Binding-site contacts:
Ligand atom C03 contacts residue LEU158 of chain 1.A at 4.1 Å (hydrophobic).
Ligand atom C04 contacts residue GLU170 of chain 1.A at 3.2 Å.
Ligand atom C03 contacts residue GLU159 of chain 1.A at 4.2 Å.
Ligand atom C16 contacts residue GLU170 of chain 1.A at 3.7 Å.
Ligand atom C09 contacts residue ILE145 of chain 1.A at 4.2 Å (hydrophobic).
Ligand atom S06 contacts residue GLU170 of chain 1.A at 3.6 Å.
Ligand atom C12 contacts residue ILE145 of chain 1.A at 4.1 Å (hydrophobic).
Ligand atom C03 contacts residue ARG169 of chain 1.A at 3.8 Å.
Ligand atom C07 contacts residue ILE145 of chain 1.A at 3.9 Å (hydrophobic).
Ligand atom C01 contacts residue ARG169 of chain 1.A at 2.9 Å.
Ligand atom C17 contacts residue GLU170 of chain 1.A at 4.1 Å.
Ligand atom S06 contacts residue ILE145 of chain 1.A at 4.4 Å.
Ligand atom O14 contacts residue GLN157 of chain 1.A at 3.8 Å.
Ligand atom C01 contacts residue GLU159 of chain 1.A at 4.1 Å.
Ligand atom C13 contacts residue GLN157 of chain 1.A at 4.2 Å.
Ligand atom C01 contacts residue GLU170 of chain 1.A at 3.0 Å.
Ligand atom C05 contacts residue GLU170 of chain 1.A at 3.3 Å.
Ligand atom C02 contacts residue ARG169 of chain 1.A at 3.8 Å.
Ligand atom C11 contacts residue ILE145 of chain 1.A at 4.5 Å (hydrophobic).
Ligand atom C02 contacts residue GLU170 of chain 1.A at 3.4 Å.
Ligand atom C03 contacts residue GLU170 of chain 1.A at 2.8 Å.
Ligand atom C04 contacts residue LEU158 of chain 1.A at 4.3 Å (hydrophobic).
Ligand atom C02 contacts residue GLU159 of chain 1.A at 4.4 Å.
Ligand atom N08 contacts residue ILE145 of chain 1.A at 3.9 Å.
Ligand atom C01 contacts residue THR168 of chain 1.A at 3.6 Å.

Sequence of chain 1.A:
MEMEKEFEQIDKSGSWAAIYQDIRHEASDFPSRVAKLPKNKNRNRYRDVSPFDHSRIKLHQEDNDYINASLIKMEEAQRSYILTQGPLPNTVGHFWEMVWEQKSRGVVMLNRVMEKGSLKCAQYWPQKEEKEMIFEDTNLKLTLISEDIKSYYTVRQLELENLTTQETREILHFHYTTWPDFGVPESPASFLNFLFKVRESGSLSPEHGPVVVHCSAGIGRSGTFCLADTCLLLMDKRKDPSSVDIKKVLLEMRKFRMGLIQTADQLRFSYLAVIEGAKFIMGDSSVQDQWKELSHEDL

This small molecule binds to this protein.
Small molecule (SMILES): Cc1ccc(Sc2ncccc2C(=O)O)cc1